Binding-site contacts:
Ligand atom C6 contacts residue GLN75 of chain 2.D at 3.5 Å.
Ligand atom C3 contacts residue TYR51 of chain 2.A at 3.3 Å (hydrophobic).
Ligand atom BR4 contacts residue LEU77 of chain 2.D at 4.0 Å.
Ligand atom BR4 contacts residue GLU78 of chain 2.D at 3.8 Å.
Ligand atom C5 contacts residue GLN75 of chain 2.D at 3.8 Å.
Ligand atom BR4 contacts residue TYR51 of chain 2.A at 3.3 Å.
Ligand atom C6 contacts residue ASP91 of chain 2.D at 3.9 Å.
Ligand atom C5 contacts residue MET74 of chain 2.D at 3.4 Å (hydrophobic).
Ligand atom C1 contacts residue LYS52 of chain 2.A at 4.4 Å.
Ligand atom C1 contacts residue ASP91 of chain 2.D at 4.4 Å.
Ligand atom C4 contacts residue TYR51 of chain 2.A at 4.1 Å (hydrophobic).
Ligand atom C1 contacts residue ARG6 of chain 2.A at 3.9 Å.
Ligand atom C4 contacts residue MET74 of chain 2.D at 4.3 Å (hydrophobic).
Ligand atom C1 contacts residue GLN75 of chain 2.D at 3.3 Å.
Ligand atom O1 contacts residue LYS52 of chain 2.A at 4.3 Å.
Ligand atom C5 contacts residue ALA90 of chain 2.D at 4.2 Å (hydrophobic).
Ligand atom C2 contacts residue GLN75 of chain 2.D at 3.7 Å.
Ligand atom C1 contacts residue ALA90 of chain 2.D at 3.4 Å (hydrophobic).
Ligand atom C2 contacts residue ARG6 of chain 2.A at 4.5 Å.
Ligand atom BR4 contacts residue ILE95 of chain 2.D at 3.9 Å.
Ligand atom C4 contacts residue GLN75 of chain 2.D at 4.3 Å.
Ligand atom O1 contacts residue ARG6 of chain 2.A at 2.8 Å (salt-bridge).
Ligand atom C3 contacts residue GLN75 of chain 2.D at 3.9 Å.
Ligand atom C4 contacts residue ALA90 of chain 2.D at 4.2 Å (hydrophobic).
Ligand atom C3 contacts residue ALA90 of chain 2.D at 3.8 Å (hydrophobic).
Ligand atom C6 contacts residue MET74 of chain 2.D at 3.9 Å (hydrophobic).
Ligand atom O1 contacts residue GLN75 of chain 2.D at 3.3 Å (h-bond).
Ligand atom C6 contacts residue ALA90 of chain 2.D at 3.8 Å (hydrophobic).
Ligand atom BR4 contacts residue LEU81 of chain 2.D at 3.9 Å.
Ligand atom O1 contacts residue ALA90 of chain 2.D at 3.6 Å.
Ligand atom O1 contacts residue ASP91 of chain 2.D at 4.0 Å.
Ligand atom C2 contacts residue TYR51 of chain 2.A at 4.1 Å (hydrophobic).
Ligand atom C4 contacts residue ILE95 of chain 2.D at 4.2 Å (hydrophobic).
Ligand atom C2 contacts residue LYS52 of chain 2.A at 3.8 Å.
Ligand atom C2 contacts residue ALA90 of chain 2.D at 3.4 Å (hydrophobic).

A small-molecule ligand and the protein it binds are described below.
Small molecule (SMILES): Oc1ccc(Br)cc1

Sequence of chain 2.D:
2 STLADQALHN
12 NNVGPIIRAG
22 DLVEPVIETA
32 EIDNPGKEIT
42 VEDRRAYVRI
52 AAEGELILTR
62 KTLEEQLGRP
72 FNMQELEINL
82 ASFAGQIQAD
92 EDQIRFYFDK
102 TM

Sequence of chain 2.A:
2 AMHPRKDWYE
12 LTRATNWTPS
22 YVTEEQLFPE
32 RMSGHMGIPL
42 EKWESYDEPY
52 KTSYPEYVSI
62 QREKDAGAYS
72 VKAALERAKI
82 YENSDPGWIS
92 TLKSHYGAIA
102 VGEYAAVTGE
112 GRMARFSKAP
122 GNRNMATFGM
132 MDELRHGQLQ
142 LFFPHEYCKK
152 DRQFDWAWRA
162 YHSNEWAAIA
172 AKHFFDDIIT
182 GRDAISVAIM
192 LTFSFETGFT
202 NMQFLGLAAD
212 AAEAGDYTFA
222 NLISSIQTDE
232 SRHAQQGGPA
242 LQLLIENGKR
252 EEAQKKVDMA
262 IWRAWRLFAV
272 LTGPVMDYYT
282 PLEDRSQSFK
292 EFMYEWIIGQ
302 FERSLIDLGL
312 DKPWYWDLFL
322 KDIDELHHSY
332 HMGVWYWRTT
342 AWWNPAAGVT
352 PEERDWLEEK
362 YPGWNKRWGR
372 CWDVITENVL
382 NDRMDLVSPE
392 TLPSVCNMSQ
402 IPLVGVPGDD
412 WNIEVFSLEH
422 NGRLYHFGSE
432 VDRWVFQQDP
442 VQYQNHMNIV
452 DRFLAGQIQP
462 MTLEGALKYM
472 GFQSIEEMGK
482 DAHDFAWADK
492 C